Binding-site contacts:
Ligand atom C1 contacts residue ASN1134 of chain 1.D at 1.4 Å.
Ligand atom O5 contacts residue ASN1134 of chain 1.D at 2.4 Å (h-bond).
Ligand atom C5 contacts residue ASN1134 of chain 1.D at 3.6 Å.
Ligand atom C8 contacts residue ASN1134 of chain 1.D at 3.7 Å.
Ligand atom C4 contacts residue ASN1134 of chain 1.D at 4.2 Å.
Ligand atom O7 contacts residue ASN1134 of chain 1.D at 3.2 Å (h-bond).
Ligand atom N2 contacts residue ASN1134 of chain 1.D at 2.9 Å (h-bond).
Ligand atom C8 contacts residue ILE1132 of chain 1.D at 3.4 Å (hydrophobic).
Ligand atom C2 contacts residue ASN1134 of chain 1.D at 2.5 Å.
Ligand atom C7 contacts residue ASN1134 of chain 1.D at 3.3 Å.
Ligand atom C3 contacts residue ASN1134 of chain 1.D at 3.8 Å.
Ligand atom C8 contacts residue VAL1133 of chain 1.D at 4.5 Å (hydrophobic).

A small-molecule ligand and the protein it binds are described below.
Small molecule (SMILES): CC(=O)N[C@@H]1[C@@H](O)[C@H](O)[C@@H](CO)O[C@H]1O

Sequence of chain 1.D:
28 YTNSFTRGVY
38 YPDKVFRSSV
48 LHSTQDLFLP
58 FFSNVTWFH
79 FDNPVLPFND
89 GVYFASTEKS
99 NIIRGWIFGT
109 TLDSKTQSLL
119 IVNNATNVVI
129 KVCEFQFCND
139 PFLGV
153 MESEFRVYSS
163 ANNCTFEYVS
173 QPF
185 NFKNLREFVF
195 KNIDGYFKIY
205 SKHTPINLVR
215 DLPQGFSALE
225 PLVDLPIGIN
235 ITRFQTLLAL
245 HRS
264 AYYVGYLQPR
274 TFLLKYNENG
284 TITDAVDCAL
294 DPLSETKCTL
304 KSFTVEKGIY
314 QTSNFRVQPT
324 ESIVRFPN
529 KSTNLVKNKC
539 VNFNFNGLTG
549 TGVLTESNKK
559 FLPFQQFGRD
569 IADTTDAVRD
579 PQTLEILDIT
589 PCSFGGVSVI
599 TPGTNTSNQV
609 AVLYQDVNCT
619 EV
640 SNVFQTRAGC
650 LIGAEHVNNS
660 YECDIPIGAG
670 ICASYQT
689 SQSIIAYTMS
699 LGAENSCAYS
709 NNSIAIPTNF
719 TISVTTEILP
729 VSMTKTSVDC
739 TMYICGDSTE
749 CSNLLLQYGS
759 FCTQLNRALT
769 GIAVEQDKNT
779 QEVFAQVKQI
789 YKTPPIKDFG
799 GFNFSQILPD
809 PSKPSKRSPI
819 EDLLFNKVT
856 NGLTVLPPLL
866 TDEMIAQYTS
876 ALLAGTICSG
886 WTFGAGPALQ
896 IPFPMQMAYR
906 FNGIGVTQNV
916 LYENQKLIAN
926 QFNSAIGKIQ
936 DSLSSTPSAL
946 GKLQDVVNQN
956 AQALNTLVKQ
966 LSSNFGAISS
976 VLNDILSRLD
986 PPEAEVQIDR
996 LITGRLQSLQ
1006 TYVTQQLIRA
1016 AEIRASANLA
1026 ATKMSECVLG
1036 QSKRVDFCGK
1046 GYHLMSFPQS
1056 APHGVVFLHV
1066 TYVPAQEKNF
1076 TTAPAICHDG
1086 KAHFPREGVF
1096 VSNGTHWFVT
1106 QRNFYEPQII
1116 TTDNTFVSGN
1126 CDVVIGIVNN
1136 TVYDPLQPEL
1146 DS